A small-molecule ligand and the protein it binds are described below.
Small molecule (SMILES): Cc1cn([C@H]2C[C@H](O[P](=O)(O)OC[C@H]3O[C@@H](n4cc(C)c(=O)[nH]c4=O)C[C@@H]3O)[C@@H](CO[P](=O)(O)O[C@H]3C[C@H](n4ccc(=O)[nH]c4=O)O[C@@H]3COP(=O)=O)O2)c(=O)[nH]c1=O

Sequence of chain 38.A:
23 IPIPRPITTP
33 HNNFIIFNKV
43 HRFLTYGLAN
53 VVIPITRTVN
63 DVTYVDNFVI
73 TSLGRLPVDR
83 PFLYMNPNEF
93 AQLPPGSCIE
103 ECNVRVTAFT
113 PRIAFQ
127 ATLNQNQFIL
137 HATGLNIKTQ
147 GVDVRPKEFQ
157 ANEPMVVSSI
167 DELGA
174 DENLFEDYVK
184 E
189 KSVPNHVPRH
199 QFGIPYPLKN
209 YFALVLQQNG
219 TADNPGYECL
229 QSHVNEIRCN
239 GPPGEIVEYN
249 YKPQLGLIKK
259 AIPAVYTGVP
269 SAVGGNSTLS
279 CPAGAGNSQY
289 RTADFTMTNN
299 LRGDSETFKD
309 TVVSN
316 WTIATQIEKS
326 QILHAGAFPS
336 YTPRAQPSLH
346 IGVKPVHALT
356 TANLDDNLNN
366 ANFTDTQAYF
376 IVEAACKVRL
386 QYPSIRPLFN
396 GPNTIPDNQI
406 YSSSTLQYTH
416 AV

Binding-site contacts:
Ligand atom C5 contacts residue GLY98 of chain 38.A at 2.9 Å.
Ligand atom OP1 contacts residue ARG391 of chain 38.A at 3.8 Å.
Ligand atom C1' contacts residue PHE333 of chain 38.A at 3.1 Å (hydrophobic).
Ligand atom O4 contacts residue ALA259 of chain 38.A at 3.2 Å.
Ligand atom C4' contacts residue GLN252 of chain 38.A at 3.5 Å.
Ligand atom O5' contacts residue GLN252 of chain 38.A at 3.1 Å (h-bond).
Ligand atom O4' contacts residue GLN252 of chain 38.A at 3.9 Å.
Ligand atom P contacts residue PHE333 of chain 38.A at 3.8 Å.
Ligand atom OP2 contacts residue ARG391 of chain 38.A at 3.9 Å.
Ligand atom N1 contacts residue PHE333 of chain 38.A at 3.8 Å.
Ligand atom C5' contacts residue GLN252 of chain 38.A at 3.4 Å.
Ligand atom N3 contacts residue LEU328 of chain 38.A at 3.9 Å.
Ligand atom OP2 contacts residue GLU102 of chain 38.A at 3.5 Å (salt-bridge).
Ligand atom C2' contacts residue LEU328 of chain 38.A at 3.7 Å (hydrophobic).
Ligand atom O5' contacts residue PHE333 of chain 38.A at 3.8 Å.
Ligand atom C2 contacts residue LEU328 of chain 38.A at 3.0 Å (hydrophobic).
Ligand atom C4 contacts residue PRO334 of chain 38.A at 3.6 Å (hydrophobic).
Ligand atom C4' contacts residue LEU328 of chain 38.A at 4.1 Å (hydrophobic).
Ligand atom C2 contacts residue PRO334 of chain 38.A at 3.7 Å (hydrophobic).
Ligand atom N3 contacts residue PRO334 of chain 38.A at 3.5 Å.
Ligand atom O5' contacts residue LEU328 of chain 38.A at 3.6 Å.
Ligand atom OP1 contacts residue GLN252 of chain 38.A at 3.7 Å.
Ligand atom O4' contacts residue PRO334 of chain 38.A at 4.0 Å.
Ligand atom C3' contacts residue PHE333 of chain 38.A at 3.8 Å (hydrophobic).
Ligand atom C4 contacts residue GLY98 of chain 38.A at 3.2 Å.
Ligand atom O4' contacts residue LEU328 of chain 38.A at 3.0 Å.
Ligand atom OP2 contacts residue GLN252 of chain 38.A at 4.1 Å.
Ligand atom OP2 contacts residue PHE333 of chain 38.A at 3.3 Å.
Ligand atom C1' contacts residue LEU328 of chain 38.A at 3.9 Å (hydrophobic).
Ligand atom O3' contacts residue PHE333 of chain 38.A at 3.5 Å.
Ligand atom O4 contacts residue PRO334 of chain 38.A at 3.7 Å.
Ligand atom C6 contacts residue PHE333 of chain 38.A at 3.7 Å (hydrophobic).
Ligand atom O4 contacts residue GLY98 of chain 38.A at 2.8 Å (h-bond).
Ligand atom C2' contacts residue PHE333 of chain 38.A at 2.9 Å (hydrophobic).
Ligand atom O2 contacts residue PRO334 of chain 38.A at 3.8 Å.
Ligand atom N1 contacts residue LEU328 of chain 38.A at 3.8 Å.
Ligand atom O2 contacts residue LEU328 of chain 38.A at 2.2 Å.
Ligand atom C5' contacts residue PHE333 of chain 38.A at 3.2 Å (hydrophobic).
Ligand atom C7 contacts residue TYR336 of chain 38.A at 3.6 Å (hydrophobic).
Ligand atom C6 contacts residue GLY98 of chain 38.A at 4.1 Å.